Binding-site contacts:
Ligand atom OAE contacts residue ARG65 of chain 1.G at 4.4 Å.
Ligand atom OAE contacts residue SER80 of chain 1.G at 2.6 Å (h-bond).
Ligand atom CAB contacts residue ALA64 of chain 1.G at 4.1 Å (hydrophobic).
Ligand atom CAB contacts residue ARG65 of chain 1.G at 4.2 Å.
Ligand atom NAC contacts residue SER80 of chain 1.G at 3.4 Å (h-bond).
Ligand atom CAB contacts residue SER80 of chain 1.G at 4.1 Å.
Ligand atom CAA contacts residue SER80 of chain 1.G at 3.3 Å.

This protein binds this small molecule.
Small molecule (SMILES): C[N+](C)(C)[O-]

Sequence of chain 1.G:
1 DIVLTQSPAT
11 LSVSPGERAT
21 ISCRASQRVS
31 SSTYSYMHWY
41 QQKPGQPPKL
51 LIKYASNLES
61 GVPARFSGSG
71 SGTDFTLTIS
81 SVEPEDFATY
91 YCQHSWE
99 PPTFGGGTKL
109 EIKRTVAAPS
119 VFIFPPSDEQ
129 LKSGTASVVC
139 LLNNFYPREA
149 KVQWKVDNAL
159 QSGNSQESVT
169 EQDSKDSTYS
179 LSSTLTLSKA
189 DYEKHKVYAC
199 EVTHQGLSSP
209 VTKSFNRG